Binding-site contacts:
Ligand atom C6 contacts residue GLN801 of chain 1.B at 4.3 Å.
Ligand atom C5 contacts residue ASN798 of chain 1.B at 3.7 Å.
Ligand atom C1 contacts residue ASN798 of chain 1.B at 1.5 Å.
Ligand atom O5 contacts residue ASN798 of chain 1.B at 2.4 Å (h-bond).
Ligand atom C4 contacts residue ASN798 of chain 1.B at 4.3 Å.
Ligand atom O7 contacts residue ASN798 of chain 1.B at 3.9 Å.
Ligand atom N2 contacts residue ASN798 of chain 1.B at 2.9 Å (h-bond).
Ligand atom C5 contacts residue SER800 of chain 1.B at 3.6 Å.
Ligand atom C2 contacts residue ASN798 of chain 1.B at 2.5 Å.
Ligand atom O6 contacts residue SER800 of chain 1.B at 3.0 Å (h-bond).
Ligand atom C6 contacts residue SER800 of chain 1.B at 3.9 Å.
Ligand atom C7 contacts residue ASN798 of chain 1.B at 3.3 Å.
Ligand atom C3 contacts residue ASN798 of chain 1.B at 3.8 Å.
Ligand atom O6 contacts residue GLN801 of chain 1.B at 3.0 Å (h-bond).
Ligand atom C1 contacts residue SER800 of chain 1.B at 4.1 Å.
Ligand atom C8 contacts residue ASN798 of chain 1.B at 3.8 Å.
Ligand atom O5 contacts residue SER800 of chain 1.B at 3.6 Å.

This protein binds this small molecule.
Small molecule (SMILES): CC(=O)N[C@@H]1[C@@H](O)[C@H](O)[C@@H](CO)O[C@H]1O

Sequence of chain 1.B:
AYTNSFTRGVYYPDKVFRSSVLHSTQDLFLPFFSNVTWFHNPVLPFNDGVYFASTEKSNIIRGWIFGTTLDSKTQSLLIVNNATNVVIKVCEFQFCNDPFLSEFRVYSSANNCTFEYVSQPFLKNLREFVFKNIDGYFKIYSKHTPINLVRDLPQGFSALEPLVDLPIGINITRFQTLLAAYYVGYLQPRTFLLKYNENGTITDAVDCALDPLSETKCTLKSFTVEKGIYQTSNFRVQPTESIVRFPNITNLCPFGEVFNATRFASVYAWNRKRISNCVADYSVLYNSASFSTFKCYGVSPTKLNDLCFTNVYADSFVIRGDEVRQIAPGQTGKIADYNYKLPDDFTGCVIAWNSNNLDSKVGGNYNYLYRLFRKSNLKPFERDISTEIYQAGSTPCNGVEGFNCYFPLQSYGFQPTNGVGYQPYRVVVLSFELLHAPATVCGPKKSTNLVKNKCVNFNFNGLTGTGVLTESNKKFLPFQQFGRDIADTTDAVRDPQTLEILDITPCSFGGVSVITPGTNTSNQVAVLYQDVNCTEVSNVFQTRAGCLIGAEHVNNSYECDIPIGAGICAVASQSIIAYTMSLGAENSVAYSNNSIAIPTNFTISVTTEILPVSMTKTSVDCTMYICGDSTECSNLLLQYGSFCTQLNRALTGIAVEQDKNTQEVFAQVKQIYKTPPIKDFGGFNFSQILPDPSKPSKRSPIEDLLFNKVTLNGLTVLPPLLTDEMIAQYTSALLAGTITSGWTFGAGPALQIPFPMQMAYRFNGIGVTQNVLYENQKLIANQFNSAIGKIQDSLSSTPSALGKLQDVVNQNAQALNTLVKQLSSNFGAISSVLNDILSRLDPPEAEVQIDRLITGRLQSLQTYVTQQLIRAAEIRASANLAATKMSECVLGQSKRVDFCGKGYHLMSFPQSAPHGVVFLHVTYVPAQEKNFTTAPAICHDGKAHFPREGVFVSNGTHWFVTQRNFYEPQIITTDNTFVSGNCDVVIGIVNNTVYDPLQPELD